Sequence of chain 1.A:
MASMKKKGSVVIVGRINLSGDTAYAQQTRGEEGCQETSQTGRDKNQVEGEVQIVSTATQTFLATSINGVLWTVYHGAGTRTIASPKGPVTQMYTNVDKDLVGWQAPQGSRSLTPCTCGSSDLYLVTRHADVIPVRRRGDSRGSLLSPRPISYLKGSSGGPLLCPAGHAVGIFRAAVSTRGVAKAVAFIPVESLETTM

This protein binds this small molecule.
Small molecule (SMILES): CCC1(OC(=O)N[C@H]2CCCCC/C=C\[C@@H]3C[C@@]3(C(=O)NS(=O)(=O)C3(C)CC3)NC(=O)[C@@H]3C[C@@H](Oc4nc5cc(OC)ccc5nc4C)CN3C2=O)CCCC1

Binding-site contacts:
Ligand atom O36 contacts residue SER176 of chain 1.A at 3.4 Å (h-bond).
Ligand atom O38 contacts residue SER177 of chain 1.A at 2.8 Å (h-bond).
Ligand atom N35 contacts residue SER177 of chain 1.A at 3.3 Å (h-bond).
Ligand atom C45 contacts residue LEU173 of chain 1.A at 3.6 Å (hydrophobic).
Ligand atom O31 contacts residue TYR94 of chain 1.A at 3.4 Å.
Ligand atom C55 contacts residue ARG193 of chain 1.A at 3.4 Å.
Ligand atom O39 contacts residue GLY175 of chain 1.A at 2.8 Å (h-bond).
Ligand atom O15 contacts residue ALA195 of chain 1.A at 3.6 Å.
Ligand atom O36 contacts residue LEU173 of chain 1.A at 3.4 Å (h-bond).
Ligand atom C24 contacts residue ASP119 of chain 1.A at 3.5 Å.
Ligand atom O38 contacts residue PHE81 of chain 1.A at 3.4 Å.
Ligand atom N08 contacts residue HIS95 of chain 1.A at 3.5 Å (h-bond).
Ligand atom C43 contacts residue GLN79 of chain 1.A at 3.2 Å.
Ligand atom C42 contacts residue GLN79 of chain 1.A at 3.5 Å.
Ligand atom C55 contacts residue ALA206 of chain 1.A at 3.7 Å (hydrophobic).
Ligand atom C30 contacts residue VAL116 of chain 1.A at 3.5 Å (hydrophobic).
Ligand atom O36 contacts residue GLY175 of chain 1.A at 3.0 Å (h-bond).
Ligand atom C30 contacts residue ASP119 of chain 1.A at 3.5 Å.
Ligand atom C29 contacts residue VAL116 of chain 1.A at 3.5 Å (hydrophobic).
Ligand atom S37 contacts residue SER177 of chain 1.A at 3.5 Å (h-bond).
Ligand atom N13 contacts residue ALA195 of chain 1.A at 3.0 Å (h-bond).
Ligand atom C06 contacts residue HIS95 of chain 1.A at 3.5 Å.
Ligand atom N25 contacts residue ASP119 of chain 1.A at 3.4 Å (salt-bridge).
Ligand atom C41 contacts residue GLY96 of chain 1.A at 3.7 Å.
Ligand atom C23 contacts residue HIS95 of chain 1.A at 3.6 Å.
Ligand atom C41 contacts residue HIS95 of chain 1.A at 3.5 Å.
Ligand atom O12 contacts residue ALA195 of chain 1.A at 3.0 Å (h-bond).
Ligand atom N35 contacts residue HIS95 of chain 1.A at 3.1 Å (h-bond).
Ligand atom N08 contacts residue ARG193 of chain 1.A at 2.8 Å (salt-bridge).
Ligand atom C54 contacts residue ARG161 of chain 1.A at 3.4 Å.
Ligand atom C27 contacts residue HIS95 of chain 1.A at 3.3 Å.
Ligand atom O39 contacts residue LYS174 of chain 1.A at 3.6 Å.
Ligand atom C33 contacts residue ARG193 of chain 1.A at 3.0 Å.
Ligand atom C34 contacts residue SER177 of chain 1.A at 3.4 Å.
Ligand atom C02 contacts residue HIS95 of chain 1.A at 3.4 Å.
Ligand atom O12 contacts residue ALA194 of chain 1.A at 3.4 Å.
Ligand atom C43 contacts residue HIS95 of chain 1.A at 3.6 Å.
Ligand atom O36 contacts residue SER177 of chain 1.A at 3.3 Å (h-bond).
Ligand atom O38 contacts residue GLY175 of chain 1.A at 3.1 Å.
Ligand atom C49 contacts residue PHE192 of chain 1.A at 3.2 Å (hydrophobic).